Binding-site contacts:
Ligand atom N contacts residue ASP243 of chain 3.C at 3.3 Å (salt-bridge).
Ligand atom CB contacts residue ASP243 of chain 3.C at 4.2 Å.
Ligand atom CG2 contacts residue GLU245 of chain 3.C at 3.4 Å.
Ligand atom C contacts residue ASP243 of chain 3.C at 3.5 Å.
Ligand atom CB contacts residue ARG35 of chain 3.C at 3.4 Å.
Ligand atom OG contacts residue ARG35 of chain 3.C at 4.2 Å.
Ligand atom O contacts residue PRO43 of chain 3.C at 3.7 Å.
Ligand atom CB contacts residue ARG35 of chain 3.C at 3.8 Å.
Ligand atom CD1 contacts residue ARG29 of chain 3.C at 3.6 Å.
Ligand atom CG2 contacts residue PRO43 of chain 3.C at 4.3 Å (hydrophobic).
Ligand atom CB contacts residue ASP243 of chain 3.C at 3.9 Å.
Ligand atom CG1 contacts residue ARG35 of chain 3.C at 4.4 Å.
Ligand atom N contacts residue ASP243 of chain 3.C at 3.8 Å.
Ligand atom CA contacts residue ARG35 of chain 3.C at 4.5 Å.
Ligand atom O contacts residue ASP243 of chain 3.C at 4.3 Å.
Ligand atom C contacts residue ARG36 of chain 3.C at 3.2 Å.
Ligand atom C contacts residue ARG35 of chain 3.C at 3.5 Å.
Ligand atom O contacts residue ASP243 of chain 3.C at 4.3 Å.
Ligand atom O contacts residue ILE25 of chain 3.C at 3.8 Å.
Ligand atom O contacts residue PHE37 of chain 3.C at 3.8 Å.
Ligand atom C contacts residue PRO43 of chain 3.C at 4.5 Å (hydrophobic).
Ligand atom OG contacts residue PHE244 of chain 3.C at 3.7 Å.
Ligand atom N contacts residue ARG35 of chain 3.C at 4.4 Å.
Ligand atom CA contacts residue ARG29 of chain 3.C at 4.2 Å.
Ligand atom CG2 contacts residue ARG35 of chain 3.C at 3.9 Å.
Ligand atom O contacts residue ARG36 of chain 3.C at 2.9 Å (salt-bridge).
Ligand atom O contacts residue ARG35 of chain 3.C at 3.3 Å (salt-bridge).
Ligand atom N contacts residue ARG35 of chain 3.C at 4.1 Å.
Ligand atom CA contacts residue ASP243 of chain 3.C at 3.3 Å.
Ligand atom O contacts residue ARG29 of chain 3.C at 4.2 Å.
Ligand atom N contacts residue ARG35 of chain 3.C at 4.1 Å.
Ligand atom O contacts residue ARG35 of chain 3.C at 2.9 Å (salt-bridge).
Ligand atom O contacts residue ARG29 of chain 3.C at 3.0 Å (salt-bridge).
Ligand atom CD2 contacts residue ARG29 of chain 3.C at 3.8 Å.
Ligand atom CG2 contacts residue ARG36 of chain 3.C at 3.8 Å.
Ligand atom C contacts residue ARG35 of chain 3.C at 3.7 Å.
Ligand atom C contacts residue ARG29 of chain 3.C at 3.9 Å.
Ligand atom CA contacts residue ASP243 of chain 3.C at 4.2 Å.
Ligand atom C contacts residue ASP243 of chain 3.C at 4.4 Å.
Ligand atom CG1 contacts residue ASP243 of chain 3.C at 3.3 Å.

Sequence of chain 3.C:
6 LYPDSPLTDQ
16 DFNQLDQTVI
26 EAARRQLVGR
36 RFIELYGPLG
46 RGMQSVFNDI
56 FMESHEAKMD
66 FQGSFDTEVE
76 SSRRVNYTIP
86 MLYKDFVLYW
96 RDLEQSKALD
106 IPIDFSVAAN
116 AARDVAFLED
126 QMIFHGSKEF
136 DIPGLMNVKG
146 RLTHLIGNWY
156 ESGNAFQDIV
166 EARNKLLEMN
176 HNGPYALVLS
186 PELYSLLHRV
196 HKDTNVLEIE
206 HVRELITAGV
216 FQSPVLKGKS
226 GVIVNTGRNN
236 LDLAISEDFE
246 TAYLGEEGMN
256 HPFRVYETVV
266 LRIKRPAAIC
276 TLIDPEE

A small-molecule ligand and the protein it binds are described below.
Small molecule (SMILES): CC[C@H](C)[C@H](NC(=O)[C@H](CC(C)C)NC(=O)[C@H](CO)NC(=O)CNC(=O)[C@@H](NC(=O)[C@@H](N)[C@@H](C)O)C(C)C)C(=O)N[C@H](C=O)CCC(N)=O